The small molecule below binds the protein below.
Small molecule (SMILES): O=C([O-])CC(=O)C(=O)O

Sequence of chain 1.A:
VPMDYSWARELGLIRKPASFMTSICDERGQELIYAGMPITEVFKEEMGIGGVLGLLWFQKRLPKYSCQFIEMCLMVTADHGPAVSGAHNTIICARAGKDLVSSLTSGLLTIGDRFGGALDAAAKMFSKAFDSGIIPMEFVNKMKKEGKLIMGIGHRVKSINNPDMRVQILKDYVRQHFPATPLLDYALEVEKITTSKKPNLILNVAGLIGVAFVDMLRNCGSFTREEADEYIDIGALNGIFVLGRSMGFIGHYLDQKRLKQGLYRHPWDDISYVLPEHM

Binding-site contacts:
Ligand atom O4 contacts residue PHE935 of chain 1.A at 4.0 Å.
Ligand atom C3 contacts residue HIS900 of chain 1.A at 3.7 Å.
Ligand atom C1 contacts residue ARG986 of chain 1.A at 4.5 Å.
Ligand atom C3 contacts residue ACO1 of chain 1.E at 4.5 Å.
Ligand atom C4 contacts residue PHE935 of chain 1.A at 3.9 Å (hydrophobic).
Ligand atom C1 contacts residue HIS900 of chain 1.A at 3.6 Å.
Ligand atom O4 contacts residue HIS900 of chain 1.A at 3.7 Å.
Ligand atom O3 contacts residue ARG1085 of chain 1.B at 3.8 Å.
Ligand atom C3 contacts residue VAL904 of chain 1.A at 4.2 Å (hydrophobic).
Ligand atom O2 contacts residue ACO1 of chain 1.E at 4.2 Å.
Ligand atom O2 contacts residue HIS900 of chain 1.A at 3.5 Å.
Ligand atom C1 contacts residue ACO1 of chain 1.E at 3.8 Å.
Ligand atom O3 contacts residue VAL904 of chain 1.A at 3.5 Å.
Ligand atom O5 contacts residue PHE935 of chain 1.A at 3.4 Å.
Ligand atom C4 contacts residue ACO1 of chain 1.E at 4.2 Å.
Ligand atom O4 contacts residue VAL904 of chain 1.A at 4.2 Å.
Ligand atom O2 contacts residue ARG986 of chain 1.A at 4.2 Å.
Ligand atom C4 contacts residue HIS900 of chain 1.A at 4.5 Å.
Ligand atom O3 contacts residue HIS900 of chain 1.A at 3.1 Å (h-bond).
Ligand atom O1 contacts residue HIS900 of chain 1.A at 3.5 Å.
Ligand atom O1 contacts residue ACO1 of chain 1.E at 3.9 Å.
Ligand atom C2 contacts residue HIS900 of chain 1.A at 4.3 Å.
Ligand atom O1 contacts residue ARG986 of chain 1.A at 3.8 Å.
Ligand atom O5 contacts residue ACO1 of chain 1.E at 4.0 Å.
Ligand atom C4 contacts residue VAL904 of chain 1.A at 4.2 Å (hydrophobic).
Ligand atom C2 contacts residue ACO1 of chain 1.E at 3.6 Å.
Ligand atom O4 contacts residue ARG1065 of chain 1.A at 3.2 Å (salt-bridge).
Ligand atom C4 contacts residue ARG1065 of chain 1.A at 4.4 Å.

Sequence of chain 1.B:
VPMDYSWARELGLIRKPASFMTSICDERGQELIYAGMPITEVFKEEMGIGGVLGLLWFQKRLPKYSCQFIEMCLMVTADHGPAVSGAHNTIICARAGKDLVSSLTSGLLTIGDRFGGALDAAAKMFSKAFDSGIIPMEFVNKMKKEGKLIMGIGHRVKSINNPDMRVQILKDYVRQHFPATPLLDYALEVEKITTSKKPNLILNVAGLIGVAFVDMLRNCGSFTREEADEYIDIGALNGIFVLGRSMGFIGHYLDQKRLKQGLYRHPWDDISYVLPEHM